Binding-site contacts:
Ligand atom O51 contacts residue ALA995 of chain 1.A at 4.1 Å.
Ligand atom O3 contacts residue SER1155 of chain 1.A at 4.1 Å.
Ligand atom O1A contacts residue ARG1153 of chain 1.A at 2.8 Å (salt-bridge).
Ligand atom C1B contacts residue VAL999 of chain 1.A at 3.7 Å (hydrophobic).
Ligand atom C4B contacts residue LEU997 of chain 1.A at 3.9 Å (hydrophobic).
Ligand atom C2 contacts residue ARG1153 of chain 1.A at 3.8 Å.
Ligand atom O3C contacts residue VAL999 of chain 1.A at 3.7 Å.
Ligand atom O2 contacts residue ARG1153 of chain 1.A at 4.0 Å.
Ligand atom O1B contacts residue VAL999 of chain 1.A at 3.7 Å.
Ligand atom O52 contacts residue GLY994 of chain 1.A at 3.4 Å.
Ligand atom O11 contacts residue VAL999 of chain 1.A at 3.4 Å (h-bond).
Ligand atom O33 contacts residue SER1155 of chain 1.A at 3.2 Å (h-bond).
Ligand atom C6B contacts residue LEU1002 of chain 1.A at 3.6 Å (hydrophobic).
Ligand atom P3 contacts residue SER1155 of chain 1.A at 3.5 Å.
Ligand atom C3 contacts residue SER1155 of chain 1.A at 4.0 Å.
Ligand atom O32 contacts residue LYS1160 of chain 1.A at 3.2 Å (salt-bridge).
Ligand atom O53 contacts residue LYS1157 of chain 1.A at 4.2 Å.
Ligand atom C4B contacts residue VAL999 of chain 1.A at 4.2 Å (hydrophobic).
Ligand atom O11 contacts residue SER998 of chain 1.A at 3.4 Å.
Ligand atom C1C contacts residue ARG1153 of chain 1.A at 3.7 Å.
Ligand atom O51 contacts residue PRO993 of chain 1.A at 4.1 Å.
Ligand atom O31 contacts residue LYS1160 of chain 1.A at 2.7 Å (salt-bridge).
Ligand atom O31 contacts residue SER1155 of chain 1.A at 2.8 Å (h-bond).
Ligand atom C2C contacts residue ARG1153 of chain 1.A at 4.3 Å.
Ligand atom O52 contacts residue ALA995 of chain 1.A at 2.8 Å (h-bond).
Ligand atom C5B contacts residue LEU1002 of chain 1.A at 4.0 Å (hydrophobic).
Ligand atom P3 contacts residue LYS1160 of chain 1.A at 3.3 Å.
Ligand atom C3B contacts residue LEU997 of chain 1.A at 3.2 Å (hydrophobic).
Ligand atom O33 contacts residue LYS1160 of chain 1.A at 3.8 Å.
Ligand atom P5 contacts residue GLY994 of chain 1.A at 4.0 Å.
Ligand atom P5 contacts residue ALA995 of chain 1.A at 4.0 Å.
Ligand atom O1A contacts residue LEU1146 of chain 1.A at 3.7 Å.
Ligand atom O11 contacts residue PRO1000 of chain 1.A at 4.0 Å.
Ligand atom O2C contacts residue ARG1153 of chain 1.A at 3.5 Å (salt-bridge).
Ligand atom C2C contacts residue VAL999 of chain 1.A at 4.2 Å (hydrophobic).
Ligand atom C3B contacts residue VAL999 of chain 1.A at 3.9 Å (hydrophobic).
Ligand atom C1A contacts residue ARG1153 of chain 1.A at 3.2 Å.
Ligand atom C5B contacts residue LEU997 of chain 1.A at 3.9 Å (hydrophobic).
Ligand atom O12 contacts residue ARG1153 of chain 1.A at 3.5 Å (salt-bridge).
Ligand atom O51 contacts residue GLY994 of chain 1.A at 3.1 Å (h-bond).

The protein below binds the small molecule below.
Small molecule (SMILES): CCCCCCCC(=O)OC[C@H](COP(=O)(O)OC1[C@H](O)[C@H](OP(=O)(O)O)C(O)[C@H](OP(=O)(O)O)[C@H]1O)OC(=O)CCCCCCC

Sequence of chain 1.A:
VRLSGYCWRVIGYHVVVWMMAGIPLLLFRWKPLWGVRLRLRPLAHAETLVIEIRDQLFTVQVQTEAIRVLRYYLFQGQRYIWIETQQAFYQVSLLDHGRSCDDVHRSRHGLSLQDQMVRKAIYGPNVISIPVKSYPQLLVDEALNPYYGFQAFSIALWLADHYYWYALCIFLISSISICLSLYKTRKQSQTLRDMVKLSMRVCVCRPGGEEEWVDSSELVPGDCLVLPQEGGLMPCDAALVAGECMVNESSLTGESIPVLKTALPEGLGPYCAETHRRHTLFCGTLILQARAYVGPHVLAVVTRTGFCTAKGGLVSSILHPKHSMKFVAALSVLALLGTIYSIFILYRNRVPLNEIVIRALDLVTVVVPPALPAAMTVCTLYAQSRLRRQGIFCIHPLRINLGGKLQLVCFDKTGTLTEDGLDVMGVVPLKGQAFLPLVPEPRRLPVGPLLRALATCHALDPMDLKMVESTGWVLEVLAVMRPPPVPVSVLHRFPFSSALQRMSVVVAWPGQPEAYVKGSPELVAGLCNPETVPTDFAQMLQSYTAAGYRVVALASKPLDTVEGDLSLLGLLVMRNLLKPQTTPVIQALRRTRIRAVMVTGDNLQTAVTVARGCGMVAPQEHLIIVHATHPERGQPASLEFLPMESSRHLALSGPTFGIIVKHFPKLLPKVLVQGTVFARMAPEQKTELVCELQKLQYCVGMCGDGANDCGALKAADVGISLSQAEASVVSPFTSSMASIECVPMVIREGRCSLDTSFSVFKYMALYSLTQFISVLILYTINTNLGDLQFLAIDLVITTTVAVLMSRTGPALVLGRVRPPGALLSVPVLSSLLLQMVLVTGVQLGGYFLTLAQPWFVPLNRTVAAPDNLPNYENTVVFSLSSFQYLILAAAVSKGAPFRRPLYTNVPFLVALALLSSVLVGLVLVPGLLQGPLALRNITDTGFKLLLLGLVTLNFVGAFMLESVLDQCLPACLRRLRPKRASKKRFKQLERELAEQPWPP